Binding-site contacts:
Ligand atom CL2 contacts residue MET224 of chain 14.A at 2.9 Å.
Ligand atom N3A contacts residue PRO174 of chain 14.A at 3.6 Å (h-bond).
Ligand atom C1C contacts residue TYR128 of chain 14.A at 3.5 Å (hydrophobic).
Ligand atom C5A contacts residue PHE186 of chain 14.A at 3.5 Å (hydrophobic).
Ligand atom C3 contacts residue LEU106 of chain 14.A at 3.4 Å (hydrophobic).
Ligand atom C5A contacts residue VAL176 of chain 14.A at 3.2 Å (hydrophobic).
Ligand atom C5C contacts residue VAL188 of chain 14.A at 2.9 Å (hydrophobic).
Ligand atom C5A contacts residue ALA150 of chain 14.A at 3.2 Å (hydrophobic).
Ligand atom O1A contacts residue PHE186 of chain 14.A at 2.9 Å.
Ligand atom C4 contacts residue LEU106 of chain 14.A at 2.5 Å (hydrophobic).
Ligand atom C1B contacts residue TYR152 of chain 14.A at 3.8 Å (hydrophobic).
Ligand atom C31 contacts residue ASN219 of chain 14.A at 3.8 Å.
Ligand atom O1D contacts residue SER107 of chain 14.A at 3.2 Å.
Ligand atom C2A contacts residue PHE186 of chain 14.A at 3.3 Å (hydrophobic).
Ligand atom C5B contacts residue TYR152 of chain 14.A at 3.8 Å (hydrophobic).
Ligand atom N2 contacts residue MET221 of chain 14.A at 3.5 Å (h-bond).
Ligand atom C4C contacts residue TYR128 of chain 14.A at 3.5 Å (hydrophobic).
Ligand atom C3B contacts residue PHE186 of chain 14.A at 3.7 Å (hydrophobic).
Ligand atom N3A contacts residue ALA24 of chain 14.C at 3.6 Å.
Ligand atom C3D contacts residue LEU116 of chain 14.A at 3.6 Å (hydrophobic).
Ligand atom C1B contacts residue VAL188 of chain 14.A at 3.8 Å (hydrophobic).
Ligand atom C2D contacts residue SER107 of chain 14.A at 3.8 Å.
Ligand atom C4B contacts residue PHE186 of chain 14.A at 3.4 Å (hydrophobic).
Ligand atom C3C contacts residue ILE104 of chain 14.A at 3.6 Å (hydrophobic).
Ligand atom C5 contacts residue LEU106 of chain 14.A at 3.5 Å (hydrophobic).
Ligand atom N2 contacts residue ASN219 of chain 14.A at 3.4 Å (h-bond).
Ligand atom CL1 contacts residue VAL188 of chain 14.A at 3.5 Å.
Ligand atom C4A contacts residue SER175 of chain 14.A at 3.8 Å.
Ligand atom CL1 contacts residue LEU25 of chain 14.C at 3.5 Å.
Ligand atom C4A contacts residue VAL176 of chain 14.A at 3.7 Å (hydrophobic).
Ligand atom O1B contacts residue TYR152 of chain 14.A at 3.8 Å.
Ligand atom C2B contacts residue MET224 of chain 14.A at 3.6 Å (hydrophobic).
Ligand atom C4A contacts residue PRO174 of chain 14.A at 3.3 Å (hydrophobic).
Ligand atom O1 contacts residue MET221 of chain 14.A at 3.1 Å (h-bond).
Ligand atom C31 contacts residue LEU106 of chain 14.A at 3.8 Å (hydrophobic).
Ligand atom CL2 contacts residue ILE104 of chain 14.A at 3.1 Å.
Ligand atom C3B contacts residue MET224 of chain 14.A at 3.4 Å (hydrophobic).
Ligand atom C6B contacts residue VAL188 of chain 14.A at 3.8 Å (hydrophobic).
Ligand atom C6B contacts residue TYR152 of chain 14.A at 3.8 Å (hydrophobic).
Ligand atom O1A contacts residue ALA150 of chain 14.A at 3.8 Å.

The small molecule below binds the protein below.
Small molecule (SMILES): OCCOCOCc1cc(CCCCCOc2c(Cl)cc(C3=NCCO3)cc2Cl)on1

Sequence of chain 14.A:
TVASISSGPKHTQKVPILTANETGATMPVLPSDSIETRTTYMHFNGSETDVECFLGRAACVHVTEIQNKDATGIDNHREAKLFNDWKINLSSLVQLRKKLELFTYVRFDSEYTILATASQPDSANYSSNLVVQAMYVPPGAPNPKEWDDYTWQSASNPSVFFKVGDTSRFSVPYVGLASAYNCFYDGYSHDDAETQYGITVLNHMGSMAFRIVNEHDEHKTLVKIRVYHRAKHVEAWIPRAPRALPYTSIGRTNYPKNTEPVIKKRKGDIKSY

Sequence of chain 15.C:
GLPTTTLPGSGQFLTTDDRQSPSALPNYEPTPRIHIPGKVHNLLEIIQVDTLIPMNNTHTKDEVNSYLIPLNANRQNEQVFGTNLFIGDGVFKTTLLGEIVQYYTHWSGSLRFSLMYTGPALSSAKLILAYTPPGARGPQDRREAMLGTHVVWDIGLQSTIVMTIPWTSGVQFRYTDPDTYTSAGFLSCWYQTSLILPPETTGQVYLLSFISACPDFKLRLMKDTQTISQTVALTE

Sequence of chain 14.C:
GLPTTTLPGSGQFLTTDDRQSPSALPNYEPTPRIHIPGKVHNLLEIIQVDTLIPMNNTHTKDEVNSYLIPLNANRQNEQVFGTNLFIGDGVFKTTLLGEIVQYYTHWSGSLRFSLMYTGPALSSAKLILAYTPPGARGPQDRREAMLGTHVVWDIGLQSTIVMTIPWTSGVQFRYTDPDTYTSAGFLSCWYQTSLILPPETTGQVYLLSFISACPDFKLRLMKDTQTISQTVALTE